Sequence of chain 2.A:
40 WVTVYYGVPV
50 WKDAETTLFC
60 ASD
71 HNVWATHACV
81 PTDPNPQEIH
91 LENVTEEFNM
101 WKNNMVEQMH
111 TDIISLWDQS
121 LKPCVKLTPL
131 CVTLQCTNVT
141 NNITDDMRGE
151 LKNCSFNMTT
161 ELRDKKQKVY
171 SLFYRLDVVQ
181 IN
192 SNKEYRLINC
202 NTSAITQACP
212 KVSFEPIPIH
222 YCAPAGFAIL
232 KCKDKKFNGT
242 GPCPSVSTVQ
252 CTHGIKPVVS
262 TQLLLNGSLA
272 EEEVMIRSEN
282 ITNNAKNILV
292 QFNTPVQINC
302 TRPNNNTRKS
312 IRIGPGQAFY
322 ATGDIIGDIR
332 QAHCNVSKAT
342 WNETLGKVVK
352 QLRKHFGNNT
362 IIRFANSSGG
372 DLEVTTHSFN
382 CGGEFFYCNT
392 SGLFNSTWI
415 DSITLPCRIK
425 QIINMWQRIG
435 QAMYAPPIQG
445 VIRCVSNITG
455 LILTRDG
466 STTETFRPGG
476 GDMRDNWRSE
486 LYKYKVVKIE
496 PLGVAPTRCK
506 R

The small molecule below binds the protein below.
Small molecule (SMILES): CC(=O)N[C@H]1[C@H](O[C@H]2[C@H](O)[C@@H](NC(C)=O)CO[C@@H]2CO)O[C@H](CO)[C@@H](O)[C@@H]1O

Binding-site contacts:
Ligand atom O6 contacts residue LEU270 of chain 2.A at 4.1 Å.
Ligand atom C8 contacts residue SER450 of chain 2.A at 4.4 Å.
Ligand atom C3 contacts residue ASN451 of chain 2.A at 3.6 Å.
Ligand atom C1 contacts residue ASN451 of chain 2.A at 1.4 Å.
Ligand atom C8 contacts residue ASN451 of chain 2.A at 4.2 Å.
Ligand atom C2 contacts residue ASN451 of chain 2.A at 2.4 Å.
Ligand atom O5 contacts residue PRO296 of chain 2.A at 3.6 Å.
Ligand atom N2 contacts residue ASN451 of chain 2.A at 2.8 Å (h-bond).
Ligand atom C7 contacts residue ASN267 of chain 2.A at 4.2 Å.
Ligand atom C5 contacts residue ASN451 of chain 2.A at 3.7 Å.
Ligand atom C8 contacts residue NAG1 of chain 2.G at 3.5 Å.
Ligand atom C6 contacts residue PRO296 of chain 2.A at 4.3 Å (hydrophobic).
Ligand atom O5 contacts residue ASN451 of chain 2.A at 2.4 Å (h-bond).
Ligand atom O7 contacts residue ASN451 of chain 2.A at 3.8 Å.
Ligand atom O7 contacts residue ASN267 of chain 2.A at 4.2 Å.
Ligand atom C5 contacts residue PRO296 of chain 2.A at 4.3 Å (hydrophobic).
Ligand atom C7 contacts residue ASN451 of chain 2.A at 3.4 Å.
Ligand atom C8 contacts residue VAL449 of chain 2.A at 4.2 Å (hydrophobic).
Ligand atom C1 contacts residue PRO296 of chain 2.A at 4.2 Å (hydrophobic).
Ligand atom C4 contacts residue ASN451 of chain 2.A at 4.2 Å.
Ligand atom C8 contacts residue ASN267 of chain 2.A at 3.6 Å.